Sequence of chain 1.H:
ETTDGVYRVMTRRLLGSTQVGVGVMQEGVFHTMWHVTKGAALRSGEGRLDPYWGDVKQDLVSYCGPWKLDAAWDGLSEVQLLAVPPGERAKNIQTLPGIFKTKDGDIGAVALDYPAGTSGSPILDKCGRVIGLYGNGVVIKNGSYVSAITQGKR

A small-molecule ligand and the protein it binds are described below.
Small molecule (SMILES): [H]/N=C(/N)NCCC[C@H](NC(=O)[C@H](CCCCN)NC(=O)CNC(=O)[C@@H]1CSC(c2cc(C[C@H](NC(=O)[C@@H](N)CO)C(N)=O)ccn2)=N1)C(=O)N[C@@H](CCCCN)C(=O)O

Binding-site contacts:
Ligand atom O contacts residue HIS52 of chain 1.H at 3.1 Å (h-bond).
Ligand atom O contacts residue GLY154 of chain 1.H at 3.0 Å (h-bond).
Ligand atom NZ contacts residue TYR131 of chain 1.H at 3.0 Å (h-bond).
Ligand atom OXT contacts residue GLY134 of chain 1.H at 2.5 Å (h-bond).
Ligand atom N contacts residue SER136 of chain 1.H at 3.1 Å (h-bond).
Ligand atom CE contacts residue TYR131 of chain 1.H at 3.0 Å (hydrophobic).
Ligand atom CD contacts residue ASN153 of chain 1.H at 2.9 Å.
Ligand atom CB contacts residue TYR162 of chain 1.H at 3.5 Å (hydrophobic).
Ligand atom S12 contacts residue LEU43 of chain 1.G at 3.3 Å.
Ligand atom CA contacts residue GLY152 of chain 1.H at 3.1 Å.
Ligand atom C contacts residue GLY152 of chain 1.H at 3.5 Å.
Ligand atom CA contacts residue SER136 of chain 1.H at 3.2 Å.
Ligand atom N01 contacts residue ASP36 of chain 1.G at 3.4 Å (salt-bridge).
Ligand atom O contacts residue TYR162 of chain 1.H at 3.3 Å.
Ligand atom C13 contacts residue VAL156 of chain 1.H at 3.2 Å (hydrophobic).
Ligand atom C13 contacts residue LEU43 of chain 1.G at 3.2 Å (hydrophobic).
Ligand atom NH1 contacts residue SER38 of chain 1.G at 3.6 Å (h-bond).
Ligand atom CB contacts residue GLY152 of chain 1.H at 3.6 Å.
Ligand atom N contacts residue PHE41 of chain 1.G at 3.3 Å (h-bond).
Ligand atom OXT contacts residue ALA133 of chain 1.H at 3.3 Å.
Ligand atom CZ contacts residue ASP40 of chain 1.G at 3.4 Å.
Ligand atom CA contacts residue GLY154 of chain 1.H at 3.6 Å.
Ligand atom CD contacts residue TYR131 of chain 1.H at 3.2 Å (hydrophobic).
Ligand atom N contacts residue GLY152 of chain 1.H at 3.0 Å (h-bond).
Ligand atom O contacts residue VAL155 of chain 1.H at 3.5 Å.
Ligand atom OXT contacts residue THR135 of chain 1.H at 3.6 Å (h-bond).
Ligand atom CA contacts residue PHE41 of chain 1.G at 3.1 Å (hydrophobic).
Ligand atom NH1 contacts residue ASP40 of chain 1.G at 3.4 Å (salt-bridge).
Ligand atom NZ contacts residue ASP130 of chain 1.H at 2.6 Å (salt-bridge).
Ligand atom O contacts residue VAL156 of chain 1.H at 2.9 Å (h-bond).
Ligand atom CG contacts residue TYR162 of chain 1.H at 3.4 Å (hydrophobic).
Ligand atom N contacts residue GLY154 of chain 1.H at 2.9 Å (h-bond).
Ligand atom CB contacts residue SER136 of chain 1.H at 3.3 Å.
Ligand atom O contacts residue SER136 of chain 1.H at 2.6 Å (h-bond).
Ligand atom CE contacts residue ASP130 of chain 1.H at 3.2 Å.
Ligand atom NH1 contacts residue ASN153 of chain 1.H at 3.7 Å.
Ligand atom CG contacts residue ASN153 of chain 1.H at 3.7 Å.
Ligand atom C contacts residue SER136 of chain 1.H at 2.8 Å.
Ligand atom OXT contacts residue SER136 of chain 1.H at 3.4 Å (h-bond).
Ligand atom NH1 contacts residue GLY39 of chain 1.G at 3.1 Å (h-bond).

Sequence of chain 1.G:
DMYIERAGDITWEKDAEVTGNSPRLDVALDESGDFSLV